A small-molecule ligand and the protein it binds are described below.
Small molecule (SMILES): C=C1CS[C@H]([C@@](C=O)(NC(=O)Cc2cccs2)OC)N=C1C(=O)O

Binding-site contacts:
Ligand atom C2 contacts residue SER318 of chain 1.A at 3.6 Å.
Ligand atom S contacts residue ASN153 of chain 1.A at 3.8 Å.
Ligand atom O4 contacts residue SER65 of chain 1.A at 2.6 Å (h-bond).
Ligand atom S1 contacts residue PHE293 of chain 1.A at 3.5 Å.
Ligand atom C3 contacts residue TYR223 of chain 1.A at 3.7 Å (hydrophobic).
Ligand atom S1 contacts residue SER65 of chain 1.A at 3.9 Å.
Ligand atom C contacts residue ASN153 of chain 1.A at 3.1 Å.
Ligand atom C6 contacts residue GLN121 of chain 1.A at 3.8 Å.
Ligand atom O1 contacts residue ASN153 of chain 1.A at 3.9 Å.
Ligand atom O contacts residue PHE151 of chain 1.A at 3.4 Å.
Ligand atom C11 contacts residue LEU120 of chain 1.A at 3.7 Å (hydrophobic).
Ligand atom C9 contacts residue PHE293 of chain 1.A at 3.4 Å (hydrophobic).
Ligand atom C5 contacts residue SER318 of chain 1.A at 4.0 Å.
Ligand atom C4 contacts residue SER318 of chain 1.A at 4.0 Å.
Ligand atom O contacts residue SER65 of chain 1.A at 2.6 Å (h-bond).
Ligand atom O6 contacts residue LEU120 of chain 1.A at 3.6 Å.
Ligand atom C3 contacts residue SER318 of chain 1.A at 3.2 Å.
Ligand atom N contacts residue SER65 of chain 1.A at 3.5 Å (h-bond).
Ligand atom C14 contacts residue LYS68 of chain 1.A at 3.8 Å.
Ligand atom S1 contacts residue PHE151 of chain 1.A at 3.4 Å.
Ligand atom O contacts residue LYS68 of chain 1.A at 3.2 Å (salt-bridge).
Ligand atom C2 contacts residue SER65 of chain 1.A at 3.7 Å.
Ligand atom O1 contacts residue TYR223 of chain 1.A at 3.4 Å.
Ligand atom C1 contacts residue SER65 of chain 1.A at 2.5 Å.
Ligand atom N contacts residue SER318 of chain 1.A at 3.6 Å.
Ligand atom C contacts residue PHE151 of chain 1.A at 3.9 Å (hydrophobic).
Ligand atom C14 contacts residue SER65 of chain 1.A at 1.4 Å.
Ligand atom O1 contacts residue ALA222 of chain 1.A at 3.6 Å (h-bond).
Ligand atom O1 contacts residue LYS68 of chain 1.A at 3.0 Å (salt-bridge).
Ligand atom O4 contacts residue SER318 of chain 1.A at 3.0 Å (h-bond).
Ligand atom S contacts residue TYR223 of chain 1.A at 3.6 Å.
Ligand atom C8 contacts residue SER65 of chain 1.A at 3.7 Å.
Ligand atom O1 contacts residue SER65 of chain 1.A at 3.1 Å (h-bond).
Ligand atom C7 contacts residue GLN121 of chain 1.A at 3.5 Å.
Ligand atom C15 contacts residue GLN121 of chain 1.A at 3.6 Å.
Ligand atom O6 contacts residue GLN121 of chain 1.A at 2.9 Å (h-bond).
Ligand atom O1 contacts residue GLY64 of chain 1.A at 4.0 Å.
Ligand atom O5 contacts residue GLN121 of chain 1.A at 3.8 Å.
Ligand atom O contacts residue ASN153 of chain 1.A at 3.4 Å (h-bond).
Ligand atom O4 contacts residue GLY317 of chain 1.A at 3.5 Å.

Sequence of chain 1.A:
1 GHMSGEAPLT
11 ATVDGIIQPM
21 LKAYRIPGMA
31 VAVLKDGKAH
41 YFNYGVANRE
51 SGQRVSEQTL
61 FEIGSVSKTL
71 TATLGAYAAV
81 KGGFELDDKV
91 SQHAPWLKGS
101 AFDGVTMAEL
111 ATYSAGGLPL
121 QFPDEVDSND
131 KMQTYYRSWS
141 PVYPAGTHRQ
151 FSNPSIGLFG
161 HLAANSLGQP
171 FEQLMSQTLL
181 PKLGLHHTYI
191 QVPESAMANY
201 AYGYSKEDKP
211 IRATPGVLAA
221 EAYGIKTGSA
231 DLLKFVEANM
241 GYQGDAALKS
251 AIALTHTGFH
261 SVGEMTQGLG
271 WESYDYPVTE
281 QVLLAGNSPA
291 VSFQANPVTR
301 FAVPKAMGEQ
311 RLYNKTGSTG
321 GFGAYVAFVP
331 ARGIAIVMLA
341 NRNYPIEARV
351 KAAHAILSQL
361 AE